Sequence of chain 1.A:
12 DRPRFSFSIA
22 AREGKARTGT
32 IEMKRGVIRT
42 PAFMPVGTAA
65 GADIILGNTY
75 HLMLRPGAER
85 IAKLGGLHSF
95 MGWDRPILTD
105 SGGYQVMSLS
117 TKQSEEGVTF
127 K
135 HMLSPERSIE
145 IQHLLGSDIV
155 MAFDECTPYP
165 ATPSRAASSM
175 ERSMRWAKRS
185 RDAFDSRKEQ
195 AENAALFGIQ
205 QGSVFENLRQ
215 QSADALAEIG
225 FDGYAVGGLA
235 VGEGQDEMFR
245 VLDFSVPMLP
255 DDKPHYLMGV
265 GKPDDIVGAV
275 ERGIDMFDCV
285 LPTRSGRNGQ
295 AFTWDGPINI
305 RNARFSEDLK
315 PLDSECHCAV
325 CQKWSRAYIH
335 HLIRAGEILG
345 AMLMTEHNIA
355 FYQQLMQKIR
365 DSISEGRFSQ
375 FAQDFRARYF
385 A

A small-molecule ligand and the protein it binds are described below.
Small molecule (SMILES): CNc1nc2c(CC[C@H]3O[C@@H](OC)[C@H](O)[C@@H]3OC)c3nc(N)[nH]c(=O)c3cc2[nH]1

Binding-site contacts:
Ligand atom C6 contacts residue ASP104 of chain 1.A at 3.2 Å.
Ligand atom N15 contacts residue MET262 of chain 1.A at 3.6 Å.
Ligand atom N16 contacts residue GLY263 of chain 1.A at 3.6 Å.
Ligand atom C10 contacts residue ASP158 of chain 1.A at 3.6 Å.
Ligand atom O14 contacts residue GLY231 of chain 1.A at 3.2 Å.
Ligand atom O14 contacts residue GLN205 of chain 1.A at 3.0 Å (h-bond).
Ligand atom C24 contacts residue GLN109 of chain 1.A at 3.2 Å.
Ligand atom N11 contacts residue ILE203 of chain 1.A at 3.6 Å.
Ligand atom O14 contacts residue GLY232 of chain 1.A at 2.8 Å (h-bond).
Ligand atom N11 contacts residue ASP104 of chain 1.A at 2.8 Å (salt-bridge).
Ligand atom N18 contacts residue GLY263 of chain 1.A at 3.5 Å.
Ligand atom C3 contacts residue TYR108 of chain 1.A at 3.4 Å (hydrophobic).
Ligand atom N9 contacts residue ASP104 of chain 1.A at 2.8 Å (salt-bridge).
Ligand atom N11 contacts residue ASP158 of chain 1.A at 2.8 Å (salt-bridge).
Ligand atom C2 contacts residue CYS160 of chain 1.A at 3.5 Å (hydrophobic).
Ligand atom C6 contacts residue TYR108 of chain 1.A at 3.6 Å (hydrophobic).
Ligand atom C24 contacts residue ASP104 of chain 1.A at 3.5 Å.
Ligand atom C26 contacts residue LEU102 of chain 1.A at 3.5 Å (hydrophobic).
Ligand atom N9 contacts residue TYR108 of chain 1.A at 3.5 Å.
Ligand atom C10 contacts residue MET262 of chain 1.A at 3.6 Å (hydrophobic).
Ligand atom O26 contacts residue ASP104 of chain 1.A at 3.2 Å.
Ligand atom C6 contacts residue GLN109 of chain 1.A at 3.4 Å.
Ligand atom N16 contacts residue TYR108 of chain 1.A at 3.5 Å.
Ligand atom O14 contacts residue ASP158 of chain 1.A at 3.5 Å (salt-bridge).
Ligand atom C13 contacts residue ASP158 of chain 1.A at 3.6 Å.
Ligand atom C10 contacts residue ASP104 of chain 1.A at 3.5 Å.
Ligand atom N9 contacts residue MET262 of chain 1.A at 3.5 Å.
Ligand atom C4 contacts residue TYR108 of chain 1.A at 3.4 Å (hydrophobic).
Ligand atom C26 contacts residue TYR260 of chain 1.A at 3.4 Å (hydrophobic).
Ligand atom C5 contacts residue TYR108 of chain 1.A at 3.5 Å (hydrophobic).
Ligand atom N15 contacts residue LEU233 of chain 1.A at 2.8 Å (h-bond).
Ligand atom C25 contacts residue ASP282 of chain 1.A at 3.6 Å.
Ligand atom C17 contacts residue GLY263 of chain 1.A at 3.5 Å.
Ligand atom C17 contacts residue TYR108 of chain 1.A at 3.5 Å (hydrophobic).
Ligand atom C7 contacts residue ASP104 of chain 1.A at 3.4 Å.
Ligand atom O14 contacts residue CYS160 of chain 1.A at 3.5 Å (h-bond).
Ligand atom N12 contacts residue ASP158 of chain 1.A at 2.8 Å (salt-bridge).
Ligand atom N18 contacts residue ALA234 of chain 1.A at 2.9 Å (h-bond).
Ligand atom O23 contacts residue GLN109 of chain 1.A at 3.3 Å (h-bond).
Ligand atom C8 contacts residue TYR108 of chain 1.A at 3.5 Å (hydrophobic).